The protein below binds the small molecule below.
Small molecule (SMILES): NC(=O)CP(=O)(O)O

Binding-site contacts:
Ligand atom C1 contacts residue ARG296 of chain 3.A at 3.9 Å.
Ligand atom N1 contacts residue ARG296 of chain 3.A at 3.8 Å.
Ligand atom C1P contacts residue GLN137 of chain 3.A at 3.9 Å.
Ligand atom O1P contacts residue THR55 of chain 3.A at 3.0 Å (h-bond).
Ligand atom O1 contacts residue ARG296 of chain 3.A at 2.9 Å (salt-bridge).
Ligand atom O3P contacts residue PRO266 of chain 3.A at 3.8 Å.
Ligand atom P contacts residue THR55 of chain 3.A at 3.8 Å.
Ligand atom P contacts residue SER80 of chain 1.A at 4.2 Å.
Ligand atom O1 contacts residue HIS134 of chain 3.A at 2.6 Å (h-bond).
Ligand atom N1 contacts residue THR55 of chain 3.A at 3.6 Å (h-bond).
Ligand atom P contacts residue LEU267 of chain 3.A at 3.7 Å.
Ligand atom O3P contacts residue ARG54 of chain 3.A at 2.8 Å.
Ligand atom O3P contacts residue THR55 of chain 3.A at 3.5 Å (h-bond).
Ligand atom O1P contacts residue ARG105 of chain 3.A at 3.1 Å (salt-bridge).
Ligand atom O1P contacts residue ARG54 of chain 3.A at 4.0 Å.
Ligand atom O3P contacts residue LEU267 of chain 3.A at 3.7 Å.
Ligand atom P contacts residue SER52 of chain 3.A at 4.0 Å.
Ligand atom C1 contacts residue THR55 of chain 3.A at 3.3 Å.
Ligand atom N1 contacts residue ARG54 of chain 3.A at 3.7 Å.
Ligand atom O2P contacts residue LEU267 of chain 3.A at 3.0 Å (h-bond).
Ligand atom O1 contacts residue THR55 of chain 3.A at 2.9 Å.
Ligand atom O1P contacts residue SER52 of chain 3.A at 2.5 Å (h-bond).
Ligand atom C1P contacts residue THR55 of chain 3.A at 3.9 Å.
Ligand atom N1 contacts residue PRO266 of chain 3.A at 3.9 Å.
Ligand atom P contacts residue PRO266 of chain 3.A at 4.2 Å.
Ligand atom O1P contacts residue THR53 of chain 3.A at 4.1 Å.
Ligand atom P contacts residue ARG105 of chain 3.A at 4.0 Å.
Ligand atom C1P contacts residue HIS134 of chain 3.A at 3.5 Å.
Ligand atom C1P contacts residue LEU267 of chain 3.A at 4.2 Å (hydrophobic).
Ligand atom C1 contacts residue GLN137 of chain 3.A at 3.4 Å.
Ligand atom C1P contacts residue ARG105 of chain 3.A at 4.1 Å.
Ligand atom O1P contacts residue SER80 of chain 1.A at 4.1 Å.
Ligand atom O2P contacts residue SER80 of chain 1.A at 3.7 Å.
Ligand atom O1 contacts residue GLN137 of chain 3.A at 3.4 Å.
Ligand atom O2P contacts residue PRO268 of chain 3.A at 3.8 Å.
Ligand atom C1 contacts residue HIS134 of chain 3.A at 3.4 Å.
Ligand atom O3P contacts residue SER80 of chain 1.A at 4.0 Å.
Ligand atom C1P contacts residue PRO266 of chain 3.A at 3.8 Å (hydrophobic).
Ligand atom O2P contacts residue LYS84 of chain 1.A at 3.9 Å.
Ligand atom N1 contacts residue GLN137 of chain 3.A at 3.0 Å (h-bond).

Sequence of chain 3.A:
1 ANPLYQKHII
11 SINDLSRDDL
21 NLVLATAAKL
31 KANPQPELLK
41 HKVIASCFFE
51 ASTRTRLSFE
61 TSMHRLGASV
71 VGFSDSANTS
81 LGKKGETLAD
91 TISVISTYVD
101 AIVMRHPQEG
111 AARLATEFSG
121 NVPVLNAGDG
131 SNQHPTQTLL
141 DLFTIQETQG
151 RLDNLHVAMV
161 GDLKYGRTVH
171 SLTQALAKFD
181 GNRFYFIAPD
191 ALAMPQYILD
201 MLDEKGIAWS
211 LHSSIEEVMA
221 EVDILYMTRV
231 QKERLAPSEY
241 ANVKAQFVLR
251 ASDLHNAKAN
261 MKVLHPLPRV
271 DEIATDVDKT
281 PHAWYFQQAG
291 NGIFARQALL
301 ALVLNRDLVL

Sequence of chain 1.A:
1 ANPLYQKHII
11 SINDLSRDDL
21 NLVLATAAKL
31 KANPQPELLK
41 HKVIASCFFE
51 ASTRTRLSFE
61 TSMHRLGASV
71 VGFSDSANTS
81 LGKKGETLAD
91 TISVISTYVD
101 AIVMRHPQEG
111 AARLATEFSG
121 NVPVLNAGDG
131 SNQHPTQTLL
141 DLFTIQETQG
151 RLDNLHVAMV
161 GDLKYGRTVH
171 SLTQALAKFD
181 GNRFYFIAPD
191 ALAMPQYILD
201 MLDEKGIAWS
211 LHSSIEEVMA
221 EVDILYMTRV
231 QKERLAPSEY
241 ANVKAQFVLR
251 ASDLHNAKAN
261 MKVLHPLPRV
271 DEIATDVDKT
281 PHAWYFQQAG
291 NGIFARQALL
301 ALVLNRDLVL